A small-molecule ligand and the protein it binds are described below.
Small molecule (SMILES): CC(C)CCC[C@@H](C)[C@H]1CC[C@H]2[C@@H]3CC=C4C[C@@H](O)CC[C@]4(C)[C@H]3CC[C@]12C

Binding-site contacts:
Ligand atom C8 contacts residue TRP1422 of chain 1.A at 4.4 Å (hydrophobic).
Ligand atom C7 contacts residue TRP1422 of chain 1.A at 4.0 Å (hydrophobic).
Ligand atom C14 contacts residue TRP1422 of chain 1.A at 3.5 Å (hydrophobic).
Ligand atom C16 contacts residue ALA1417 of chain 1.A at 4.3 Å (hydrophobic).
Ligand atom C9 contacts residue TRP1422 of chain 1.A at 4.4 Å (hydrophobic).
Ligand atom C16 contacts residue TRP1422 of chain 1.A at 3.9 Å (hydrophobic).
Ligand atom C27 contacts residue GLU1343 of chain 1.A at 3.9 Å.
Ligand atom C12 contacts residue TRP1422 of chain 1.A at 3.9 Å (hydrophobic).
Ligand atom C15 contacts residue TRP1422 of chain 1.A at 4.1 Å (hydrophobic).
Ligand atom C24 contacts residue ALA1417 of chain 1.A at 4.1 Å (hydrophobic).
Ligand atom C21 contacts residue PRO1419 of chain 1.A at 3.9 Å (hydrophobic).
Ligand atom C22 contacts residue ALA1417 of chain 1.A at 3.5 Å (hydrophobic).
Ligand atom C2 contacts residue PHE1426 of chain 1.A at 4.0 Å (hydrophobic).
Ligand atom C13 contacts residue TRP1422 of chain 1.A at 4.2 Å (hydrophobic).
Ligand atom C1 contacts residue PHE1426 of chain 1.A at 4.0 Å (hydrophobic).
Ligand atom C17 contacts residue TRP1422 of chain 1.A at 4.0 Å (hydrophobic).
Ligand atom C23 contacts residue ALA1417 of chain 1.A at 4.4 Å (hydrophobic).
Ligand atom C16 contacts residue PHE1416 of chain 1.A at 4.2 Å (hydrophobic).

Sequence of chain 1.A:
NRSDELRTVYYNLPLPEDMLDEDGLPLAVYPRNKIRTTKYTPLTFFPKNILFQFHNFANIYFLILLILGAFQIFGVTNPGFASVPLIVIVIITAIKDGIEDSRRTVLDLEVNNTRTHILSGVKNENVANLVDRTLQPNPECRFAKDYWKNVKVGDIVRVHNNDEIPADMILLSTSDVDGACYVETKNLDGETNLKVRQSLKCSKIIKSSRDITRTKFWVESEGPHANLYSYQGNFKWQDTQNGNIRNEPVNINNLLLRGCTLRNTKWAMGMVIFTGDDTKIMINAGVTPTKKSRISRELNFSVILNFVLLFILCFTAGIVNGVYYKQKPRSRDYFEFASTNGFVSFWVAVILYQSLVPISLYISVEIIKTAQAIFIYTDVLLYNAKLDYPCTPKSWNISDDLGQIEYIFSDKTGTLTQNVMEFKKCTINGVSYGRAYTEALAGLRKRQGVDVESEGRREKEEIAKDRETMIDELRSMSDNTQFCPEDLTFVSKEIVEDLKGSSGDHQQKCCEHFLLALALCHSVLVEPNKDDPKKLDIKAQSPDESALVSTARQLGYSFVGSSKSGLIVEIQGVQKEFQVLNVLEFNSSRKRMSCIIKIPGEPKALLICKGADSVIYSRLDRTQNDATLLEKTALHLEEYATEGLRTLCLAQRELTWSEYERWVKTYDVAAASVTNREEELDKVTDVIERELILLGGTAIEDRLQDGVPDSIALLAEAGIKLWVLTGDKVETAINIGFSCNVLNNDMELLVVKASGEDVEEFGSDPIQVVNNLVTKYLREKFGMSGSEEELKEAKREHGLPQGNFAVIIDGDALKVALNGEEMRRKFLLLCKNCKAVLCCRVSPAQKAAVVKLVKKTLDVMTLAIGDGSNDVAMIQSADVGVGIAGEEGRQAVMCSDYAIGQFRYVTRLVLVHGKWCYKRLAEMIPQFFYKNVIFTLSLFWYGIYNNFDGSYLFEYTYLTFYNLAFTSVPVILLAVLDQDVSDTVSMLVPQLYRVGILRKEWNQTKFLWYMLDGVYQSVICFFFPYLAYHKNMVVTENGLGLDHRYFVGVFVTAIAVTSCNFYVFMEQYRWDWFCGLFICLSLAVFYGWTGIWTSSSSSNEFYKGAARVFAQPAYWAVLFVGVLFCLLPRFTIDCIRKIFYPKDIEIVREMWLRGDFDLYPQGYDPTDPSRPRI